Sequence of chain 32.A:
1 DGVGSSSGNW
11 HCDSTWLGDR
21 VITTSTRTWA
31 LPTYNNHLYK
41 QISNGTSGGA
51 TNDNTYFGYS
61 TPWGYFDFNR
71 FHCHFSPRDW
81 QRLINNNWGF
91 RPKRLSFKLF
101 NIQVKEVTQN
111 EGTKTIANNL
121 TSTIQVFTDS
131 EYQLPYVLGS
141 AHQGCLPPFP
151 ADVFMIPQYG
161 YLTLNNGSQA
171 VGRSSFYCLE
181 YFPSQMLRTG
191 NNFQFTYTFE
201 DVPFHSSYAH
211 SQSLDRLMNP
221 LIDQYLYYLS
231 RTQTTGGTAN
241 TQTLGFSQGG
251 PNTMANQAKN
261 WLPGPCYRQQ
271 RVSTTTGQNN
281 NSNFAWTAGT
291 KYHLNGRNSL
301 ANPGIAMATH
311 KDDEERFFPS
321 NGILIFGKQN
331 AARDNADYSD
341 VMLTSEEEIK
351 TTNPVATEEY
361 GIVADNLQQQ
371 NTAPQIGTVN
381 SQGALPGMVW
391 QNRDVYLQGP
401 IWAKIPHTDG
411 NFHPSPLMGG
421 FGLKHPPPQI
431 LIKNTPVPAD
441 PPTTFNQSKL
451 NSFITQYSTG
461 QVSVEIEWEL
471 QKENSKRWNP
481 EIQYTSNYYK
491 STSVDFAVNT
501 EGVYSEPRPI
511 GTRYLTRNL

The protein below binds the small molecule below.
Small molecule (SMILES): Nc1ccn([C@H]2C[C@H](O[P](=O)(O)OC[C@H]3O[C@@H](n4cnc5c(N)ncnc54)C[C@@H]3O)[C@@H](COP(=O)(O)O)O2)c(=O)n1

Sequence of chain 7.A:
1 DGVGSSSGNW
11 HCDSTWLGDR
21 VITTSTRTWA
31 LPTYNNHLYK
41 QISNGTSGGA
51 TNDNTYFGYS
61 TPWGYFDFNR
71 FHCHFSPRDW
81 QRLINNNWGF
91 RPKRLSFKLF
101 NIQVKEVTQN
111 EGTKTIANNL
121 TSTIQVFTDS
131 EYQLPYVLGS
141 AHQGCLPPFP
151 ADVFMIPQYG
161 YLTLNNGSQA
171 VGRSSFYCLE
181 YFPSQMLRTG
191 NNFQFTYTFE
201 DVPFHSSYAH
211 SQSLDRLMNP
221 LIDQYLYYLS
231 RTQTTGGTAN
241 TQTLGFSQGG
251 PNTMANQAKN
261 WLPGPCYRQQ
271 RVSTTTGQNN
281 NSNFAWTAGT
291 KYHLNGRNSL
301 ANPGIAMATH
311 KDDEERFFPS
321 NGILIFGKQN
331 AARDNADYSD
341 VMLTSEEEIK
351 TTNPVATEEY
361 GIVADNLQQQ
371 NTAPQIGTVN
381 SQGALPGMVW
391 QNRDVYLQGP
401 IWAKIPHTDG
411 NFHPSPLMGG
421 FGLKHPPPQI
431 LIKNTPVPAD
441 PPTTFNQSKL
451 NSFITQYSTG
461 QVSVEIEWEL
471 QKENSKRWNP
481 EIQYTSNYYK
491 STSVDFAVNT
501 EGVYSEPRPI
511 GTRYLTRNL

Binding-site contacts:
Ligand atom N1 contacts residue PRO203 of chain 7.A at 4.2 Å.
Ligand atom N4 contacts residue VAL202 of chain 7.A at 2.9 Å (h-bond).
Ligand atom N7 contacts residue ASN392 of chain 7.A at 4.2 Å.
Ligand atom C5 contacts residue SER415 of chain 7.A at 4.1 Å.
Ligand atom N6 contacts residue PHE421 of chain 7.A at 3.9 Å.
Ligand atom C2 contacts residue GLY422 of chain 7.A at 3.2 Å.
Ligand atom N1 contacts residue PRO203 of chain 7.A at 3.8 Å.
Ligand atom N7 contacts residue SER415 of chain 7.A at 4.0 Å.
Ligand atom C5 contacts residue ASP201 of chain 7.A at 4.1 Å.
Ligand atom N3 contacts residue ASP201 of chain 7.A at 4.1 Å.
Ligand atom C2' contacts residue HIS413 of chain 7.A at 3.8 Å.
Ligand atom C4 contacts residue ASP201 of chain 7.A at 3.7 Å.
Ligand atom C4 contacts residue VAL202 of chain 7.A at 3.7 Å (hydrophobic).
Ligand atom C6 contacts residue PRO203 of chain 7.A at 4.0 Å (hydrophobic).
Ligand atom C5 contacts residue PRO203 of chain 7.A at 4.0 Å (hydrophobic).
Ligand atom C6 contacts residue PRO203 of chain 7.A at 4.0 Å (hydrophobic).
Ligand atom C1' contacts residue PRO203 of chain 7.A at 4.1 Å (hydrophobic).
Ligand atom C2 contacts residue VAL202 of chain 7.A at 4.2 Å (hydrophobic).
Ligand atom N6 contacts residue GLY420 of chain 7.A at 3.7 Å.
Ligand atom N7 contacts residue PRO203 of chain 7.A at 4.2 Å.
Ligand atom C4 contacts residue PRO203 of chain 7.A at 4.2 Å (hydrophobic).
Ligand atom C5 contacts residue VAL202 of chain 7.A at 3.6 Å (hydrophobic).
Ligand atom N3 contacts residue PRO414 of chain 7.A at 4.2 Å.
Ligand atom N6 contacts residue GLY422 of chain 7.A at 3.4 Å (h-bond).
Ligand atom OP2 contacts residue ASP409 of chain 32.A at 3.2 Å (salt-bridge).
Ligand atom C5 contacts residue ARG91 of chain 7.A at 4.1 Å.
Ligand atom N7 contacts residue HIS413 of chain 7.A at 4.1 Å.
Ligand atom C6 contacts residue VAL202 of chain 7.A at 4.2 Å (hydrophobic).
Ligand atom C6 contacts residue SER415 of chain 7.A at 4.1 Å.
Ligand atom C6 contacts residue GLY422 of chain 7.A at 3.8 Å.
Ligand atom N1 contacts residue GLY422 of chain 7.A at 3.0 Å (h-bond).
Ligand atom N4 contacts residue ASP201 of chain 7.A at 2.5 Å.
Ligand atom C4 contacts residue PRO203 of chain 7.A at 4.1 Å (hydrophobic).
Ligand atom C5 contacts residue PRO203 of chain 7.A at 3.9 Å (hydrophobic).
Ligand atom C2 contacts residue PRO203 of chain 7.A at 3.9 Å (hydrophobic).
Ligand atom N1 contacts residue VAL202 of chain 7.A at 3.6 Å.
Ligand atom C2' contacts residue PRO414 of chain 7.A at 3.8 Å (hydrophobic).
Ligand atom N6 contacts residue SER415 of chain 7.A at 3.6 Å.
Ligand atom C2' contacts residue PRO203 of chain 7.A at 3.3 Å (hydrophobic).
Ligand atom C8 contacts residue HIS413 of chain 7.A at 3.8 Å.